Binding-site contacts:
Ligand atom N contacts residue NDG1 of chain 1.N at 3.5 Å (h-bond).
Ligand atom O contacts residue ZN1 of chain 1.H at 4.4 Å.
Ligand atom N contacts residue LAC1 of chain 1.M at 1.3 Å.
Ligand atom C contacts residue LAC1 of chain 1.M at 3.4 Å.
Ligand atom CB contacts residue GLU323 of chain 1.A at 3.6 Å.
Ligand atom O contacts residue DGN1 of chain 1.K at 2.2 Å (h-bond).
Ligand atom O contacts residue VAL250 of chain 1.A at 3.5 Å (h-bond).
Ligand atom CA contacts residue GLU323 of chain 1.A at 4.4 Å.
Ligand atom N contacts residue DGN1 of chain 1.K at 3.0 Å (h-bond).
Ligand atom CB contacts residue DGN1 of chain 1.K at 2.9 Å.
Ligand atom CA contacts residue LAC1 of chain 1.M at 2.4 Å.
Ligand atom CB contacts residue LAC1 of chain 1.M at 2.7 Å.
Ligand atom C contacts residue VAL250 of chain 1.A at 3.6 Å (hydrophobic).
Ligand atom N contacts residue VAL250 of chain 1.A at 3.2 Å (h-bond).
Ligand atom CA contacts residue DGN1 of chain 1.K at 2.4 Å.
Ligand atom CA contacts residue VAL250 of chain 1.A at 3.8 Å (hydrophobic).
Ligand atom O contacts residue ALA249 of chain 1.A at 4.5 Å.
Ligand atom C contacts residue DGN1 of chain 1.K at 1.3 Å.

This protein binds this small molecule.
Small molecule (SMILES): C[C@H](N)C(=O)O

Sequence of chain 1.A:
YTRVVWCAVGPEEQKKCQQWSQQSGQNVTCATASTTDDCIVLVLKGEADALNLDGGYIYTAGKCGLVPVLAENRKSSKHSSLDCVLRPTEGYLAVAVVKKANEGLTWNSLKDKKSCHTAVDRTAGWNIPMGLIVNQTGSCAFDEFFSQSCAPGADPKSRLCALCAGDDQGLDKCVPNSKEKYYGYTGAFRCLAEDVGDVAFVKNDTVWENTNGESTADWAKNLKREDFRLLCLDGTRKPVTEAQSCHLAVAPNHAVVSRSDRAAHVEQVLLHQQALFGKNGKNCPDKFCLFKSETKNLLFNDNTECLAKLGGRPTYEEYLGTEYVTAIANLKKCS